Sequence of chain 1.B:
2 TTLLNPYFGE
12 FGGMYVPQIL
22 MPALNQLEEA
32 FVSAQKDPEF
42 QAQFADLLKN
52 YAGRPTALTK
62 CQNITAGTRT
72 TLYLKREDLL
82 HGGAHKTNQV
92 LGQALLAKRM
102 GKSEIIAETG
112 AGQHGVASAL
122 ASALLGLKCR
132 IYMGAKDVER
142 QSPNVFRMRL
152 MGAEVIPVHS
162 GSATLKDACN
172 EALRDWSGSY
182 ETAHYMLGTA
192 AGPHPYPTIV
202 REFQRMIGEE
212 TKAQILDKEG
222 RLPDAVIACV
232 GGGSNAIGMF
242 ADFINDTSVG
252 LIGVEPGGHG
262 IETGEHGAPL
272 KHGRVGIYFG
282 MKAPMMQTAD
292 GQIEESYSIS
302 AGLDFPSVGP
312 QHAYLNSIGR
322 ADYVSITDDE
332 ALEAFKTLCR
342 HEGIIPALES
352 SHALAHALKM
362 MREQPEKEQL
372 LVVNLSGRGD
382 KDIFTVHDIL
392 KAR

This small molecule binds to this protein.
Small molecule (SMILES): C=C(/N=C/c1c(COP(=O)(O)O)cnc(C)c1O)C(=O)O

Binding-site contacts:
Ligand atom C contacts residue HIS115 of chain 1.B at 3.6 Å.
Ligand atom C5A contacts residue GLY303 of chain 1.B at 3.5 Å.
Ligand atom O contacts residue THR110 of chain 1.B at 2.6 Å (h-bond).
Ligand atom OXT contacts residue GLN114 of chain 1.B at 2.9 Å (h-bond).
Ligand atom OP3 contacts residue GLY234 of chain 1.B at 3.5 Å (h-bond).
Ligand atom OP1 contacts residue GLY234 of chain 1.B at 2.8 Å (h-bond).
Ligand atom CB contacts residue LEU166 of chain 1.B at 3.5 Å (hydrophobic).
Ligand atom P contacts residue SER235 of chain 1.B at 3.5 Å.
Ligand atom OP3 contacts residue SER235 of chain 1.B at 2.7 Å (h-bond).
Ligand atom O contacts residue GLY111 of chain 1.B at 2.8 Å (h-bond).
Ligand atom N contacts residue LYS87 of chain 1.B at 3.5 Å.
Ligand atom C contacts residue ALA112 of chain 1.B at 3.4 Å (hydrophobic).
Ligand atom C contacts residue GLY111 of chain 1.B at 3.6 Å.
Ligand atom OXT contacts residue ALA112 of chain 1.B at 3.6 Å.
Ligand atom C6 contacts residue SER377 of chain 1.B at 3.5 Å.
Ligand atom CA contacts residue BZI1 of chain 1.I at 3.6 Å.
Ligand atom OP2 contacts residue HIS86 of chain 1.B at 3.1 Å (h-bond).
Ligand atom OXT contacts residue HIS115 of chain 1.B at 2.8 Å (h-bond).
Ligand atom OXT contacts residue THR110 of chain 1.B at 3.5 Å (h-bond).
Ligand atom OXT contacts residue GLY113 of chain 1.B at 3.5 Å (h-bond).
Ligand atom O contacts residue HIS115 of chain 1.B at 3.5 Å.
Ligand atom CB contacts residue GLY303 of chain 1.B at 3.6 Å.
Ligand atom OP3 contacts residue LYS87 of chain 1.B at 3.0 Å (salt-bridge).
Ligand atom CA contacts residue ALA112 of chain 1.B at 3.6 Å (hydrophobic).
Ligand atom C2 contacts residue SER377 of chain 1.B at 3.6 Å.
Ligand atom OP2 contacts residue SER235 of chain 1.B at 3.3 Å (h-bond).
Ligand atom OP4 contacts residue LYS87 of chain 1.B at 3.3 Å (salt-bridge).
Ligand atom C4A contacts residue LYS87 of chain 1.B at 3.5 Å.
Ligand atom OP2 contacts residue ASN236 of chain 1.B at 2.8 Å (h-bond).
Ligand atom OP1 contacts residue SER235 of chain 1.B at 3.6 Å (h-bond).
Ligand atom N1 contacts residue SER377 of chain 1.B at 2.7 Å (h-bond).
Ligand atom OP3 contacts residue THR190 of chain 1.B at 2.6 Å (h-bond).
Ligand atom O3 contacts residue GLN114 of chain 1.B at 3.5 Å.
Ligand atom N1 contacts residue GLU350 of chain 1.B at 3.5 Å.
Ligand atom OP1 contacts residue GLY232 of chain 1.B at 2.8 Å (h-bond).
Ligand atom C4A contacts residue GLY303 of chain 1.B at 3.5 Å.
Ligand atom CB contacts residue BZI1 of chain 1.I at 3.1 Å.
Ligand atom O3 contacts residue ALA112 of chain 1.B at 3.6 Å.
Ligand atom C contacts residue THR110 of chain 1.B at 3.4 Å.
Ligand atom OP1 contacts residue GLY233 of chain 1.B at 3.0 Å (h-bond).